Binding-site contacts:
Ligand atom N2 contacts residue TYR224 of chain 1.C at 3.4 Å (h-bond).
Ligand atom N2 contacts residue TYR62 of chain 1.C at 3.3 Å (h-bond).
Ligand atom C7 contacts residue ASP159 of chain 1.C at 3.2 Å.
Ligand atom C3 contacts residue ASP156 of chain 1.C at 3.2 Å.
Ligand atom C8 contacts residue VAL51 of chain 1.C at 3.9 Å (hydrophobic).
Ligand atom N1 contacts residue HIS63 of chain 1.C at 3.0 Å (h-bond).
Ligand atom C8 contacts residue GLN53 of chain 1.C at 3.5 Å.
Ligand atom C1 contacts residue GLN53 of chain 1.C at 3.4 Å.
Ligand atom C1 contacts residue ASP156 of chain 1.C at 3.6 Å.
Ligand atom C1 contacts residue ASP87 of chain 1.C at 3.6 Å.
Ligand atom C3 contacts residue MTA1 of chain 1.O at 3.6 Å.
Ligand atom C1 contacts residue TYR62 of chain 1.C at 3.6 Å (hydrophobic).
Ligand atom N2 contacts residue SER157 of chain 1.C at 3.4 Å (h-bond).
Ligand atom C4 contacts residue TYR224 of chain 1.C at 3.2 Å (hydrophobic).
Ligand atom C3 contacts residue SER157 of chain 1.C at 3.5 Å.
Ligand atom C2 contacts residue ASP156 of chain 1.C at 3.9 Å.
Ligand atom C2 contacts residue MTA1 of chain 1.O at 3.5 Å.
Ligand atom C9 contacts residue GLN53 of chain 1.C at 3.1 Å.
Ligand atom N1 contacts residue ASP87 of chain 1.C at 2.6 Å (salt-bridge).
Ligand atom N2 contacts residue ASP156 of chain 1.C at 3.5 Å (salt-bridge).
Ligand atom C5 contacts residue TYR224 of chain 1.C at 3.8 Å (hydrophobic).
Ligand atom C8 contacts residue TYR224 of chain 1.C at 4.0 Å (hydrophobic).
Ligand atom C2 contacts residue TYR224 of chain 1.C at 3.6 Å (hydrophobic).
Ligand atom C1 contacts residue HIS63 of chain 1.C at 3.6 Å.
Ligand atom C6 contacts residue ILE229 of chain 1.C at 3.1 Å (hydrophobic).
Ligand atom C3 contacts residue GLN53 of chain 1.C at 3.6 Å.
Ligand atom C5 contacts residue ILE229 of chain 1.C at 3.4 Å (hydrophobic).
Ligand atom C1 contacts residue TYR224 of chain 1.C at 3.4 Å (hydrophobic).
Ligand atom N3 contacts residue VAL51 of chain 1.C at 3.7 Å.
Ligand atom N1 contacts residue MTA1 of chain 1.O at 3.6 Å (h-bond).
Ligand atom C8 contacts residue ASP159 of chain 1.C at 3.8 Å.
Ligand atom C8 contacts residue ILE52 of chain 1.C at 3.3 Å (hydrophobic).
Ligand atom N3 contacts residue TRP11 of chain 1.C at 3.9 Å.
Ligand atom N1 contacts residue ASP156 of chain 1.C at 2.8 Å (salt-bridge).
Ligand atom N3 contacts residue ASP159 of chain 1.C at 3.0 Å (salt-bridge).
Ligand atom C6 contacts residue ASP159 of chain 1.C at 4.0 Å.
Ligand atom C5 contacts residue GLN189 of chain 1.C at 3.5 Å.
Ligand atom N1 contacts residue TYR62 of chain 1.C at 3.9 Å.
Ligand atom C2 contacts residue GLN53 of chain 1.C at 3.2 Å.
Ligand atom C4 contacts residue SER157 of chain 1.C at 3.9 Å.

Sequence of chain 1.C:
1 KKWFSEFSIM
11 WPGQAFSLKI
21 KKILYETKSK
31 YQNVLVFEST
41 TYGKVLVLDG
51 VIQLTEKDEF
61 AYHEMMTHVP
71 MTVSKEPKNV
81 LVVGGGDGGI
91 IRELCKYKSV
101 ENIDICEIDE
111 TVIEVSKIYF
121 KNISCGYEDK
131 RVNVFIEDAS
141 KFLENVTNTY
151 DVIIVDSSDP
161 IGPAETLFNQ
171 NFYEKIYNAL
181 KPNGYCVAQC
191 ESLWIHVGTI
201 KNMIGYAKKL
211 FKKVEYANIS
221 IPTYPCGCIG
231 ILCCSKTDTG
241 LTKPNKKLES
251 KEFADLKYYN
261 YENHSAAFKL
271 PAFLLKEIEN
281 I

This small molecule binds to this protein.
Small molecule (SMILES): NCCCNC1CCC(N)CC1